Binding-site contacts:
Ligand atom C4 contacts residue PHE427 of chain 6.A at 4.0 Å (hydrophobic).
Ligand atom N3 contacts residue PHE427 of chain 6.A at 4.2 Å.
Ligand atom O2 contacts residue HIS426 of chain 6.A at 2.9 Å (h-bond).
Ligand atom C4 contacts residue HIS426 of chain 6.A at 3.6 Å.
Ligand atom O2 contacts residue GLY425 of chain 6.A at 3.4 Å.
Ligand atom N4 contacts residue HIS426 of chain 6.A at 3.8 Å.
Ligand atom N3 contacts residue HIS426 of chain 6.A at 2.6 Å (h-bond).
Ligand atom N4 contacts residue HIS428 of chain 6.A at 4.0 Å.
Ligand atom N4 contacts residue PHE427 of chain 6.A at 3.2 Å.
Ligand atom C2 contacts residue HIS426 of chain 6.A at 3.2 Å.

Sequence of chain 6.A:
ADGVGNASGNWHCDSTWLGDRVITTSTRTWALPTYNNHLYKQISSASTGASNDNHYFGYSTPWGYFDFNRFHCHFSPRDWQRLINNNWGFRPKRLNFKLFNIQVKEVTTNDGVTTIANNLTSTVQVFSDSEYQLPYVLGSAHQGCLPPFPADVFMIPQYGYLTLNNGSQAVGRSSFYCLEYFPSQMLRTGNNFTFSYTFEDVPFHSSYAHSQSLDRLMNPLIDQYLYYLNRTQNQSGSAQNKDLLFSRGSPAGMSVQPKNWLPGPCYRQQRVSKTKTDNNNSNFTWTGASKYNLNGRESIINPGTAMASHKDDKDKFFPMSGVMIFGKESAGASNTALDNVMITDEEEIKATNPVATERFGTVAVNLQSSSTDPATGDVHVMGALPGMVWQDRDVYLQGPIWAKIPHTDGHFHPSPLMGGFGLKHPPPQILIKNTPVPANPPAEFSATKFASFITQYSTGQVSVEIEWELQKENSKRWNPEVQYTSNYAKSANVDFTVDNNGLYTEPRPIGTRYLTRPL

The small molecule below binds the protein below.
Small molecule (SMILES): Nc1ccnc(=O)[nH]1